Sequence of chain 1.A:
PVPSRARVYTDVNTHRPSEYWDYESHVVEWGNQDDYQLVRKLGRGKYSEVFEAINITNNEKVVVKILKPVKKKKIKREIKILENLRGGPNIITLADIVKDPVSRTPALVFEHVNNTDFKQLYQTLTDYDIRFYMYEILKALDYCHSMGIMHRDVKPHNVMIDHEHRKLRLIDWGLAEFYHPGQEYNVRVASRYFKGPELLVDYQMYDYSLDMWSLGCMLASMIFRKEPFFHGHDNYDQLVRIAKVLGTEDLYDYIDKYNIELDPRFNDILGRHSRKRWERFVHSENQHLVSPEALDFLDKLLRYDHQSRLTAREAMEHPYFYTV

This small molecule binds to this protein.
Small molecule (SMILES): NCc1ccc(-c2ccccc2)c(Cl)c1

Binding-site contacts:
Ligand atom CL contacts residue LEU64 of chain 1.A at 3.9 Å.
Ligand atom C10 contacts residue ILE92 of chain 1.A at 4.2 Å (hydrophobic).
Ligand atom C10 contacts residue PRO132 of chain 1.A at 4.2 Å (hydrophobic).
Ligand atom N contacts residue TYR62 of chain 1.A at 2.7 Å (h-bond).
Ligand atom CL contacts residue VAL90 of chain 1.A at 3.8 Å.
Ligand atom C8 contacts residue ASP126 of chain 1.A at 3.8 Å.
Ligand atom N contacts residue ASP60 of chain 1.A at 4.2 Å.
Ligand atom C9 contacts residue ASP126 of chain 1.A at 3.7 Å.
Ligand atom C9 contacts residue THR131 of chain 1.A at 4.3 Å.
Ligand atom N contacts residue GLN59 of chain 1.A at 3.6 Å.
Ligand atom CL contacts residue TYR62 of chain 1.A at 4.3 Å.
Ligand atom C2 contacts residue TYR62 of chain 1.A at 3.3 Å (hydrophobic).
Ligand atom C4 contacts residue GLN59 of chain 1.A at 4.4 Å.
Ligand atom C9 contacts residue ILE92 of chain 1.A at 3.6 Å (hydrophobic).
Ligand atom C8 contacts residue ILE92 of chain 1.A at 3.6 Å (hydrophobic).
Ligand atom C1 contacts residue LEU64 of chain 1.A at 4.3 Å (hydrophobic).
Ligand atom C7 contacts residue ASP126 of chain 1.A at 3.9 Å.
Ligand atom C12 contacts residue LYS125 of chain 1.A at 4.1 Å.
Ligand atom C1 contacts residue TYR62 of chain 1.A at 3.7 Å (hydrophobic).
Ligand atom C5 contacts residue ASP126 of chain 1.A at 4.4 Å.
Ligand atom C10 contacts residue ASP126 of chain 1.A at 3.6 Å.
Ligand atom C10 contacts residue ALA133 of chain 1.A at 3.7 Å (hydrophobic).
Ligand atom C11 contacts residue ASP126 of chain 1.A at 3.4 Å.
Ligand atom CL contacts residue GLN59 of chain 1.A at 4.5 Å.
Ligand atom CL contacts residue VAL124 of chain 1.A at 4.2 Å.
Ligand atom C3 contacts residue LEU64 of chain 1.A at 4.2 Å (hydrophobic).
Ligand atom C11 contacts residue ALA133 of chain 1.A at 3.5 Å (hydrophobic).
Ligand atom C1 contacts residue GLN59 of chain 1.A at 4.3 Å.
Ligand atom C12 contacts residue ALA133 of chain 1.A at 4.3 Å (hydrophobic).
Ligand atom C contacts residue TYR62 of chain 1.A at 3.2 Å (hydrophobic).
Ligand atom C11 contacts residue LYS125 of chain 1.A at 3.7 Å.
Ligand atom C3 contacts residue GLN59 of chain 1.A at 4.2 Å.
Ligand atom C2 contacts residue LEU64 of chain 1.A at 4.0 Å (hydrophobic).
Ligand atom C12 contacts residue GLN59 of chain 1.A at 4.0 Å.
Ligand atom C10 contacts residue THR131 of chain 1.A at 3.1 Å.
Ligand atom C11 contacts residue THR131 of chain 1.A at 3.5 Å.
Ligand atom C2 contacts residue GLN59 of chain 1.A at 3.7 Å.
Ligand atom C12 contacts residue ASP126 of chain 1.A at 3.9 Å.
Ligand atom C11 contacts residue VAL124 of chain 1.A at 4.0 Å (hydrophobic).
Ligand atom C12 contacts residue VAL124 of chain 1.A at 4.1 Å (hydrophobic).